Sequence of chain 34.D:
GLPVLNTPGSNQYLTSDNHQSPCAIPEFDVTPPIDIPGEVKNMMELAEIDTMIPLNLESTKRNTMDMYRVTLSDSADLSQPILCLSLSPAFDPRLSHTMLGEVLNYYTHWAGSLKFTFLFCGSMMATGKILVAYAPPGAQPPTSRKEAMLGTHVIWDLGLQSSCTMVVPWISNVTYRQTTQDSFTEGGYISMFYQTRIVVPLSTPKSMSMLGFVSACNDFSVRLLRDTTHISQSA

Binding-site contacts:
Ligand atom C19 contacts residue PHE236 of chain 33.B at 3.5 Å (hydrophobic).
Ligand atom C23 contacts residue PHE236 of chain 33.B at 3.5 Å (hydrophobic).
Ligand atom C3 contacts residue ALA24 of chain 33.D at 3.7 Å (hydrophobic).
Ligand atom C12 contacts residue PHE236 of chain 33.B at 3.8 Å (hydrophobic).
Ligand atom C22 contacts residue TYR203 of chain 33.B at 3.5 Å (hydrophobic).
Ligand atom C22 contacts residue PHE236 of chain 33.B at 3.9 Å (hydrophobic).
Ligand atom N4 contacts residue LEU239 of chain 33.B at 3.8 Å.
Ligand atom C26 contacts residue THR109 of chain 33.B at 3.7 Å.
Ligand atom N4 contacts residue ILE192 of chain 33.B at 3.6 Å.
Ligand atom O24 contacts residue TYR110 of chain 33.B at 3.9 Å.
Ligand atom O24 contacts residue PHE236 of chain 33.B at 3.7 Å.
Ligand atom C23 contacts residue TYR110 of chain 33.B at 3.3 Å (hydrophobic).
Ligand atom C1 contacts residue ILE155 of chain 33.B at 3.7 Å (hydrophobic).
Ligand atom C4 contacts residue ALA24 of chain 33.D at 3.8 Å (hydrophobic).
Ligand atom C1 contacts residue ILE181 of chain 33.B at 3.4 Å (hydrophobic).
Ligand atom C21 contacts residue PHE236 of chain 33.B at 3.4 Å (hydrophobic).
Ligand atom C19 contacts residue TYR110 of chain 33.B at 3.7 Å (hydrophobic).
Ligand atom C20 contacts residue TYR110 of chain 33.B at 3.5 Å (hydrophobic).
Ligand atom C9 contacts residue TYR157 of chain 33.B at 3.8 Å (hydrophobic).
Ligand atom C3 contacts residue PRO179 of chain 33.B at 3.7 Å (hydrophobic).
Ligand atom O25 contacts residue TYR110 of chain 33.B at 3.0 Å.
Ligand atom C11 contacts residue VAL194 of chain 33.B at 3.7 Å (hydrophobic).
Ligand atom C3 contacts residue TYR157 of chain 33.B at 3.5 Å (hydrophobic).
Ligand atom C8 contacts residue ILE108 of chain 33.B at 3.8 Å (hydrophobic).
Ligand atom C21 contacts residue TYR203 of chain 33.B at 3.8 Å (hydrophobic).
Ligand atom C4 contacts residue TYR157 of chain 33.B at 3.4 Å (hydrophobic).
Ligand atom C14 contacts residue PHE236 of chain 33.B at 3.9 Å (hydrophobic).
Ligand atom C13 contacts residue VAL197 of chain 33.B at 3.6 Å (hydrophobic).
Ligand atom C20 contacts residue PHE236 of chain 33.B at 3.2 Å (hydrophobic).
Ligand atom N3 contacts residue ILE192 of chain 33.B at 3.8 Å.
Ligand atom C9 contacts residue ILE108 of chain 33.B at 3.5 Å (hydrophobic).
Ligand atom C11 contacts residue TYR157 of chain 33.B at 3.6 Å (hydrophobic).
Ligand atom C10 contacts residue TYR157 of chain 33.B at 3.6 Å (hydrophobic).
Ligand atom C1 contacts residue PRO179 of chain 33.B at 3.9 Å (hydrophobic).
Ligand atom C14 contacts residue VAL197 of chain 33.B at 3.6 Å (hydrophobic).
Ligand atom C27 contacts residue THR109 of chain 33.B at 3.5 Å.
Ligand atom C8 contacts residue PHE132 of chain 33.B at 3.4 Å (hydrophobic).
Ligand atom C10 contacts residue VAL194 of chain 33.B at 3.7 Å (hydrophobic).
Ligand atom N6 contacts residue VAL194 of chain 33.B at 3.7 Å.
Ligand atom C7 contacts residue PHE132 of chain 33.B at 3.6 Å (hydrophobic).

Sequence of chain 33.B:
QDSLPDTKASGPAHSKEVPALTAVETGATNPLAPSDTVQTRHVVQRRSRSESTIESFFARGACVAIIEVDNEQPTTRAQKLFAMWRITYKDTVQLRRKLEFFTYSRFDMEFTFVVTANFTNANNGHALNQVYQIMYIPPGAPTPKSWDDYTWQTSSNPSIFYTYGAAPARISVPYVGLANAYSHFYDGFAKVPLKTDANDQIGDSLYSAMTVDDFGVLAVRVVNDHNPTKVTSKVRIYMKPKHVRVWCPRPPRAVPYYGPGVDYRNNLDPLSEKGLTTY

The protein below binds the small molecule below.
Small molecule (SMILES): CCOC(=O)c1ccc(OCCCCC2CCN(c3ccc(C)nn3)CC2)cc1

Sequence of chain 33.D:
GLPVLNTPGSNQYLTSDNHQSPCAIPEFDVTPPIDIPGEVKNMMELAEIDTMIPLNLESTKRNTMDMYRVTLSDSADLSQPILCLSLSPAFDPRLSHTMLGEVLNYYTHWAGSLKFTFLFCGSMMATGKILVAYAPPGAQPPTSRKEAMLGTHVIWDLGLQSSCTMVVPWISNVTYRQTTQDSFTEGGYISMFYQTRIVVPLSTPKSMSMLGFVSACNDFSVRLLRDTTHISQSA